Sequence of chain 1.B:
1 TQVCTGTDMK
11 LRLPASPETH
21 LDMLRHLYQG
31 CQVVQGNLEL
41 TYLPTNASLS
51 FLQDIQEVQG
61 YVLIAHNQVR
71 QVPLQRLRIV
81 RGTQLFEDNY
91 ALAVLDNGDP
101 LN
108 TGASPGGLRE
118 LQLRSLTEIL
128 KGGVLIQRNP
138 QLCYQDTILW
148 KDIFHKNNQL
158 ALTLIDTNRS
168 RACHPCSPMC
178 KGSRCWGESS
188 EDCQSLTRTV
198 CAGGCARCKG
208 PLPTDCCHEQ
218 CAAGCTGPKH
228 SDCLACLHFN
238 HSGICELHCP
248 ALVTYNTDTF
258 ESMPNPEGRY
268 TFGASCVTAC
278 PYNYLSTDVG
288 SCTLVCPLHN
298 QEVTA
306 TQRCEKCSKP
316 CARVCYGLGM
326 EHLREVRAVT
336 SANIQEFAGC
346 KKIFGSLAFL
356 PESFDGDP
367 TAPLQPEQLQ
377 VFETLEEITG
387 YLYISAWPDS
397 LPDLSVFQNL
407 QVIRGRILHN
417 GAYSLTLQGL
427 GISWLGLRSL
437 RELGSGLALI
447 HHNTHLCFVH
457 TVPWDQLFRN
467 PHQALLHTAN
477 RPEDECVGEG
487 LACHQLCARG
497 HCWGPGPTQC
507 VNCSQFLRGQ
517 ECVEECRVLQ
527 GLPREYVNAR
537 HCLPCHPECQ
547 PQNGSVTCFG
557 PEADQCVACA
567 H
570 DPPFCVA

Sequence of chain 1.A:
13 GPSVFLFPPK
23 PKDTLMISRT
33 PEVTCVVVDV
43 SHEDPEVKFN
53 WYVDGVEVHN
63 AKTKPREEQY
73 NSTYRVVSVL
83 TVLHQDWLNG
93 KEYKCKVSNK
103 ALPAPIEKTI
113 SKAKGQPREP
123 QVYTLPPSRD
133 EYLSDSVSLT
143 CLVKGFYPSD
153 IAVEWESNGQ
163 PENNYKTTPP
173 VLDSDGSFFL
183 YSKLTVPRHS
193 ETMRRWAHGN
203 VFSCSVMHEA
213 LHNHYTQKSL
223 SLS

The protein below binds the small molecule below.
Small molecule (SMILES): CC(=O)N[C@@H]1[C@@H](O)[C@H](O)[C@@H](CO)O[C@H]1O

Binding-site contacts:
Ligand atom O7 contacts residue ASN549 of chain 1.B at 3.4 Å (h-bond).
Ligand atom C1 contacts residue HIS191 of chain 1.A at 4.0 Å.
Ligand atom N2 contacts residue ASN549 of chain 1.B at 2.9 Å (h-bond).
Ligand atom C3 contacts residue ASN549 of chain 1.B at 3.8 Å.
Ligand atom C1 contacts residue GLN526 of chain 1.B at 4.0 Å.
Ligand atom O5 contacts residue HIS191 of chain 1.A at 3.3 Å (h-bond).
Ligand atom C8 contacts residue ASN549 of chain 1.B at 3.6 Å.
Ligand atom C5 contacts residue HIS191 of chain 1.A at 4.4 Å.
Ligand atom O5 contacts residue ASN549 of chain 1.B at 2.3 Å (h-bond).
Ligand atom C1 contacts residue ASN549 of chain 1.B at 1.4 Å.
Ligand atom C7 contacts residue ASN549 of chain 1.B at 3.2 Å.
Ligand atom C6 contacts residue HIS191 of chain 1.A at 4.3 Å.
Ligand atom C2 contacts residue ASN549 of chain 1.B at 2.5 Å.
Ligand atom C5 contacts residue ASN549 of chain 1.B at 3.6 Å.
Ligand atom C4 contacts residue ASN549 of chain 1.B at 4.2 Å.